Binding-site contacts:
Ligand atom C5 contacts residue THR602 of chain 1.B at 4.4 Å.
Ligand atom O7 contacts residue GLN628 of chain 1.B at 3.4 Å (h-bond).
Ligand atom O5 contacts residue THR602 of chain 1.B at 3.7 Å.
Ligand atom C4 contacts residue ASN600 of chain 1.B at 4.2 Å.
Ligand atom C3 contacts residue ASN600 of chain 1.B at 3.8 Å.
Ligand atom O5 contacts residue ASN600 of chain 1.B at 2.4 Å (h-bond).
Ligand atom C2 contacts residue ASN600 of chain 1.B at 2.5 Å.
Ligand atom O7 contacts residue ASN600 of chain 1.B at 4.3 Å.
Ligand atom O6 contacts residue THR602 of chain 1.B at 4.3 Å.
Ligand atom C8 contacts residue ASN600 of chain 1.B at 3.5 Å.
Ligand atom O7 contacts residue ARG630 of chain 1.B at 3.0 Å (salt-bridge).
Ligand atom N2 contacts residue ASN600 of chain 1.B at 2.9 Å (h-bond).
Ligand atom C1 contacts residue THR602 of chain 1.B at 3.9 Å.
Ligand atom C7 contacts residue ARG630 of chain 1.B at 4.0 Å.
Ligand atom C5 contacts residue ASN600 of chain 1.B at 3.7 Å.
Ligand atom C1 contacts residue ASN600 of chain 1.B at 1.4 Å.
Ligand atom N2 contacts residue GLN628 of chain 1.B at 4.4 Å.
Ligand atom C7 contacts residue ASN600 of chain 1.B at 3.4 Å.
Ligand atom C7 contacts residue GLN628 of chain 1.B at 4.3 Å.

Sequence of chain 1.B:
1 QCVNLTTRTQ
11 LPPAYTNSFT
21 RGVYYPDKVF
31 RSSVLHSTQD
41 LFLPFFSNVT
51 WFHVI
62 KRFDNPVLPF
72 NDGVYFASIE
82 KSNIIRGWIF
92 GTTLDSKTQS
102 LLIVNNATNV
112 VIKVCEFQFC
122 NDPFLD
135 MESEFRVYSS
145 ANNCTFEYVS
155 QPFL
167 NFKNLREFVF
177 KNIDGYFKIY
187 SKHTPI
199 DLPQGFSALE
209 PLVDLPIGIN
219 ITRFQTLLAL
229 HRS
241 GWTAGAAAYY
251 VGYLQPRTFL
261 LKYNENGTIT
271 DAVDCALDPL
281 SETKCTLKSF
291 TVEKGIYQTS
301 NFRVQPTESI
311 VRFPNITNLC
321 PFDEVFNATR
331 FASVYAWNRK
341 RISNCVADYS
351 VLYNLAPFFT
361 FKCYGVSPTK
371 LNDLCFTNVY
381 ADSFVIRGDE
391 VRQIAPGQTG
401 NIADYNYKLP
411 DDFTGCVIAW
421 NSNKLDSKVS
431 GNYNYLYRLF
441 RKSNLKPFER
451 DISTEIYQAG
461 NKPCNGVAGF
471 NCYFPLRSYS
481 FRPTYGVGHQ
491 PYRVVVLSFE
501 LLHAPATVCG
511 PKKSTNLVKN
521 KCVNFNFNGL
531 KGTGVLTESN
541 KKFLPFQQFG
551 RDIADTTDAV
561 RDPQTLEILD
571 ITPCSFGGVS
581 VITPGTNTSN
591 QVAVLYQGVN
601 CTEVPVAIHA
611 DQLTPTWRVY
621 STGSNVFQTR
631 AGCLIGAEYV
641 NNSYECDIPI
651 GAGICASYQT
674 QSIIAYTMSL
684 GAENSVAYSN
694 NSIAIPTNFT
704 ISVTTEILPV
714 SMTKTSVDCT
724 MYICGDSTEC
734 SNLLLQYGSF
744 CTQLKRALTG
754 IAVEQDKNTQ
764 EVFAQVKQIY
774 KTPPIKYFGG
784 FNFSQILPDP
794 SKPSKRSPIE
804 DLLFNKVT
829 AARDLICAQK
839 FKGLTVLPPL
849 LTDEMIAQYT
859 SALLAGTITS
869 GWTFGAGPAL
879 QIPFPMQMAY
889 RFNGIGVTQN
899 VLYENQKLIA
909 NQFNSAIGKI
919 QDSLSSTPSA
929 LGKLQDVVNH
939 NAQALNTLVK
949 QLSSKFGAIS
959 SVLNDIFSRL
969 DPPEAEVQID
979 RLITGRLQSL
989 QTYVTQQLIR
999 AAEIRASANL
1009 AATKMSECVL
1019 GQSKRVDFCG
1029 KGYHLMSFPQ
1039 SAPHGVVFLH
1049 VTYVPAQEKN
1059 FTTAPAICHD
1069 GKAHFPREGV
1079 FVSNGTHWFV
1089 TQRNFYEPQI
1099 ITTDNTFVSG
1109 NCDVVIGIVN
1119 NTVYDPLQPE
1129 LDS

This protein binds this small molecule.
Small molecule (SMILES): CC(=O)N[C@@H]1[C@@H](O)[C@H](O)[C@@H](CO)O[C@H]1O